This protein binds this small molecule.
Small molecule (SMILES): CC(=O)N[C@H]1[C@H](O[C@H]2[C@H](O)[C@@H](NC(C)=O)CO[C@@H]2CO)O[C@H](CO)[C@@H](O[C@@H]2O[C@H](CO[C@H]3O[C@H](CO)[C@@H](O)[C@H](O)[C@@H]3O)[C@@H](O)[C@H](O[C@H]3O[C@H](CO)[C@@H](O)[C@H](O)[C@@H]3O)[C@@H]2O)[C@@H]1O

Sequence of chain 1.A:
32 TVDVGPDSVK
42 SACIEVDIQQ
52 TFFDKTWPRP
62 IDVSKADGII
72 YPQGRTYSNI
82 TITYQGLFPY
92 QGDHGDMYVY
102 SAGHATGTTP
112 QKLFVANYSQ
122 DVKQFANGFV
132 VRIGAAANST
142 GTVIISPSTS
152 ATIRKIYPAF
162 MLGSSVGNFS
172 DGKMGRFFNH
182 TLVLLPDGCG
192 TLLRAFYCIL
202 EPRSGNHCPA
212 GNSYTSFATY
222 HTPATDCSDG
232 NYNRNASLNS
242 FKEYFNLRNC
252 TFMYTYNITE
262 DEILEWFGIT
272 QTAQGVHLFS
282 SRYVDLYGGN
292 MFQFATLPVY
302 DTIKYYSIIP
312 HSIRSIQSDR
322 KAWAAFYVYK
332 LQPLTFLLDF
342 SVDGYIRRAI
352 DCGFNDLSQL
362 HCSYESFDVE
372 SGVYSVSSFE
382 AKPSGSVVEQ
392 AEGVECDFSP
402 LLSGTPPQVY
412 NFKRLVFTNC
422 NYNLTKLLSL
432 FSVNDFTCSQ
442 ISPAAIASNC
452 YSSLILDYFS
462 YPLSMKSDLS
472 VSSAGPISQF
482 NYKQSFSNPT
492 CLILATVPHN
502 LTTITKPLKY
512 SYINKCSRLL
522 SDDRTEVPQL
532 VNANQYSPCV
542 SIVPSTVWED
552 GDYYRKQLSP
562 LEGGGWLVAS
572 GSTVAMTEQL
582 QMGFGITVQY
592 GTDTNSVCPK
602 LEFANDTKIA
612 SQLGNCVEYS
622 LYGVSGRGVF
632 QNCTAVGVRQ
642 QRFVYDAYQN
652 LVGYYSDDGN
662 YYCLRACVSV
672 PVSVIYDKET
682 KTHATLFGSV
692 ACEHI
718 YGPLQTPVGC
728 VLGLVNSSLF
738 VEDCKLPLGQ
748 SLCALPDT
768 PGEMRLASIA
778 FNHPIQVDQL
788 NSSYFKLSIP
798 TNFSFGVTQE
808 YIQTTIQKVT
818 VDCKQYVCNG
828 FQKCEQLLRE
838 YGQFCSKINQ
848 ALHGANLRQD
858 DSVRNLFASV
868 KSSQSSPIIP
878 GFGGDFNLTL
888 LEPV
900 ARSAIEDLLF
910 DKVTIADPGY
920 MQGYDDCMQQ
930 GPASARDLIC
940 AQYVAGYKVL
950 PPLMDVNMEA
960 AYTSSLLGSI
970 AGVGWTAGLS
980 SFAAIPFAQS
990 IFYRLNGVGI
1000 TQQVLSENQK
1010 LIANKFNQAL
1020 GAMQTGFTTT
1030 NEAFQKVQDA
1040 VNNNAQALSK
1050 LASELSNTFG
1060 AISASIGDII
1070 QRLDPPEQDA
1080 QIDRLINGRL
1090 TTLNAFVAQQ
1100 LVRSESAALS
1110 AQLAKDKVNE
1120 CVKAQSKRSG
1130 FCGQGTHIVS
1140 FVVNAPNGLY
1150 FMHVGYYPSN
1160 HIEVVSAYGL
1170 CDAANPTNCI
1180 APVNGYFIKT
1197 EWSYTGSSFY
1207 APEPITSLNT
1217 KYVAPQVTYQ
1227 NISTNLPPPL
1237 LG

Sequence of chain 1.B:
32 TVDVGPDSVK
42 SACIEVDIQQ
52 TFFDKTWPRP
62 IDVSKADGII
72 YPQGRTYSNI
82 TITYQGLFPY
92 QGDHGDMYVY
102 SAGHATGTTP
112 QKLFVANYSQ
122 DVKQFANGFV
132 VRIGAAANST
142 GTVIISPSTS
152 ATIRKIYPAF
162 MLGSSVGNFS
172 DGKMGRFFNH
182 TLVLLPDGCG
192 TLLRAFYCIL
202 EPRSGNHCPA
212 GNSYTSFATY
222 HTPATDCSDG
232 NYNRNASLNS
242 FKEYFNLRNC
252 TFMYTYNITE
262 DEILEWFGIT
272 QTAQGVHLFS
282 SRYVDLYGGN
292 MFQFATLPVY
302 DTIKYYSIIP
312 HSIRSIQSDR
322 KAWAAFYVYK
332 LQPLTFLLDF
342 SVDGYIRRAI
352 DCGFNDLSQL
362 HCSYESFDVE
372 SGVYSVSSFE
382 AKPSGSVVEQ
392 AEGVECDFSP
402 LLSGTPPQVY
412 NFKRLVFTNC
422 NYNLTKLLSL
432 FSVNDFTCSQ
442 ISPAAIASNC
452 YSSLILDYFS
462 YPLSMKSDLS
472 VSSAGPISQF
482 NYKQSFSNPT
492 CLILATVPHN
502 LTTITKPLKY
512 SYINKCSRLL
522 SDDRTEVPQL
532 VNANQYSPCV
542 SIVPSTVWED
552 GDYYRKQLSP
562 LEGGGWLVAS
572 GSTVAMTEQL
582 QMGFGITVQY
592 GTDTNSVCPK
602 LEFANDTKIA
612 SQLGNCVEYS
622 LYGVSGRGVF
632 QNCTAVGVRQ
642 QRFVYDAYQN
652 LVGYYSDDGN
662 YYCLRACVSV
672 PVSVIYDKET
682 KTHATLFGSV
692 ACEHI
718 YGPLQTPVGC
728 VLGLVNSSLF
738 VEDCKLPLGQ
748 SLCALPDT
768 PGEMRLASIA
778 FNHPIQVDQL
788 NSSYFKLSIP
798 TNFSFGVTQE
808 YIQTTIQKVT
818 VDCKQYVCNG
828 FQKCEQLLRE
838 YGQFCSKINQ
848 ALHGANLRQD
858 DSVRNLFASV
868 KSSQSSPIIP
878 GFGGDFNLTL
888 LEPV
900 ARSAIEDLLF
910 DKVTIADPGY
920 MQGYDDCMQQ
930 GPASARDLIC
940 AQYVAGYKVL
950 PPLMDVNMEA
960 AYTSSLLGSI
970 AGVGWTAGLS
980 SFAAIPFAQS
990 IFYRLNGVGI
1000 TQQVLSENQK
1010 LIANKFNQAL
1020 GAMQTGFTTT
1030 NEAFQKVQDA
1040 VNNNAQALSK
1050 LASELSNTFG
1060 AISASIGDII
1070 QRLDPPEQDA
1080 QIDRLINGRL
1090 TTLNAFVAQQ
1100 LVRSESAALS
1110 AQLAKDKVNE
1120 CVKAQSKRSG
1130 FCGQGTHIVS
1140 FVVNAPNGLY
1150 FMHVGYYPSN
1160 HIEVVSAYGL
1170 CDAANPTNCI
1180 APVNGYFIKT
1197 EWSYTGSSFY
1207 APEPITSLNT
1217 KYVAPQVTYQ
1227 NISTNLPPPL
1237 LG

Binding-site contacts:
Ligand atom O6 contacts residue PHE179 of chain 1.A at 4.1 Å.
Ligand atom C7 contacts residue SER542 of chain 1.B at 3.8 Å.
Ligand atom N2 contacts residue SER542 of chain 1.B at 2.9 Å (h-bond).
Ligand atom C2 contacts residue SER542 of chain 1.B at 3.6 Å.
Ligand atom N2 contacts residue ASN180 of chain 1.A at 3.0 Å (h-bond).
Ligand atom C1 contacts residue SER542 of chain 1.B at 3.8 Å.
Ligand atom C2 contacts residue ASN180 of chain 1.A at 2.5 Å.
Ligand atom O5 contacts residue PHE179 of chain 1.A at 4.1 Å.
Ligand atom C7 contacts residue ASN180 of chain 1.A at 3.5 Å.
Ligand atom C8 contacts residue SER542 of chain 1.B at 4.0 Å.
Ligand atom C6 contacts residue PHE179 of chain 1.A at 3.7 Å (hydrophobic).
Ligand atom O7 contacts residue ASN180 of chain 1.A at 3.7 Å.
Ligand atom C8 contacts residue VAL544 of chain 1.B at 3.9 Å (hydrophobic).
Ligand atom C4 contacts residue ASN180 of chain 1.A at 4.3 Å.
Ligand atom C3 contacts residue SER542 of chain 1.B at 3.6 Å.
Ligand atom O5 contacts residue ASN180 of chain 1.A at 2.4 Å (h-bond).
Ligand atom C8 contacts residue VAL541 of chain 1.B at 3.3 Å (hydrophobic).
Ligand atom C1 contacts residue ASN180 of chain 1.A at 1.5 Å.
Ligand atom O3 contacts residue SER542 of chain 1.B at 4.2 Å.
Ligand atom C3 contacts residue ASN180 of chain 1.A at 3.9 Å.
Ligand atom C5 contacts residue ASN180 of chain 1.A at 3.7 Å.